This protein binds this small molecule.
Small molecule (SMILES): CC(=O)N[C@H]1[C@H](O[C@H]2[C@H](O)[C@@H](NC(C)=O)CO[C@@H]2CO)O[C@H](CO)[C@@H](O)[C@@H]1O

Binding-site contacts:
Ligand atom C1 contacts residue ASN137 of chain 1.D at 1.5 Å.
Ligand atom C8 contacts residue ASN137 of chain 1.D at 4.2 Å.
Ligand atom C7 contacts residue SER194 of chain 1.D at 4.3 Å.
Ligand atom C7 contacts residue ASN137 of chain 1.D at 3.1 Å.
Ligand atom C8 contacts residue NAG1 of chain 1.EB at 3.9 Å.
Ligand atom C7 contacts residue NAG1 of chain 1.EB at 4.5 Å.
Ligand atom C2 contacts residue ASN137 of chain 1.D at 2.5 Å.
Ligand atom C8 contacts residue SER194 of chain 1.D at 3.5 Å.
Ligand atom N2 contacts residue ASN137 of chain 1.D at 2.9 Å (h-bond).
Ligand atom O7 contacts residue ASN137 of chain 1.D at 3.0 Å (h-bond).
Ligand atom O5 contacts residue ASN137 of chain 1.D at 2.4 Å (h-bond).
Ligand atom C5 contacts residue ASN137 of chain 1.D at 3.7 Å.
Ligand atom C4 contacts residue ASN137 of chain 1.D at 4.4 Å.
Ligand atom O7 contacts residue LYS173 of chain 1.D at 4.5 Å.
Ligand atom C3 contacts residue ASN137 of chain 1.D at 3.8 Å.
Ligand atom O7 contacts residue NAG1 of chain 1.EB at 4.1 Å.
Ligand atom O7 contacts residue SER160 of chain 1.D at 4.5 Å.

Sequence of chain 1.D:
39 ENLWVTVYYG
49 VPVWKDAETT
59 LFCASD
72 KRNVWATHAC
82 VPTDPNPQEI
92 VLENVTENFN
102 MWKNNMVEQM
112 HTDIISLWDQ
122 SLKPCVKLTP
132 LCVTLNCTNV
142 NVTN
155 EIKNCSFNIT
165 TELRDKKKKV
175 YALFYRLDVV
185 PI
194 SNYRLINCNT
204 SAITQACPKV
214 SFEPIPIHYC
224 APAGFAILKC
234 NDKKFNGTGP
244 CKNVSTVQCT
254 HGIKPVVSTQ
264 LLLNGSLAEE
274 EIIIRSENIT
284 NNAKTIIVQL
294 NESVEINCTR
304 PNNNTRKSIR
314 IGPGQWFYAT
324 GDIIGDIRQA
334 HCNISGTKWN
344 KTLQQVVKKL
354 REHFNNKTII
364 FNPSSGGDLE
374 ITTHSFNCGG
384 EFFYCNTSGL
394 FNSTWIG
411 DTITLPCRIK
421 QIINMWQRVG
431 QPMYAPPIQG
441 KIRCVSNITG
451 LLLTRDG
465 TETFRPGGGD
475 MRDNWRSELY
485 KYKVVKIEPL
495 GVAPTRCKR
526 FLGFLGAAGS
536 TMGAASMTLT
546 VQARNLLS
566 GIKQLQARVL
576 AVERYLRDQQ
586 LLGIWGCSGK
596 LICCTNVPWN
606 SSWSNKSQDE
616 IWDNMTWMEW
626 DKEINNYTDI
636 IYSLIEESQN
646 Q